This protein binds this small molecule.
Small molecule (SMILES): CC(=O)N[C@H]1[C@H](O[C@H]2[C@H](O)[C@@H](NC(C)=O)CO[C@@H]2CO)O[C@H](CO)[C@@H](O)[C@@H]1O

Binding-site contacts:
Ligand atom C4 contacts residue ASN203 of chain 1.C at 4.2 Å.
Ligand atom C2 contacts residue ASN203 of chain 1.C at 2.4 Å.
Ligand atom O7 contacts residue ILE168 of chain 1.C at 4.2 Å.
Ligand atom C1 contacts residue THR205 of chain 1.C at 3.5 Å.
Ligand atom C7 contacts residue ILE168 of chain 1.C at 3.7 Å (hydrophobic).
Ligand atom N2 contacts residue ILE168 of chain 1.C at 3.6 Å.
Ligand atom C5 contacts residue ASN203 of chain 1.C at 3.6 Å.
Ligand atom C6 contacts residue GLU206 of chain 1.C at 3.7 Å.
Ligand atom O7 contacts residue THR205 of chain 1.C at 3.9 Å.
Ligand atom O7 contacts residue ASN203 of chain 1.C at 3.6 Å.
Ligand atom N2 contacts residue ASN203 of chain 1.C at 3.0 Å (h-bond).
Ligand atom C8 contacts residue ILE168 of chain 1.C at 3.8 Å (hydrophobic).
Ligand atom O7 contacts residue GLN201 of chain 1.C at 3.7 Å.
Ligand atom O7 contacts residue LYS241 of chain 1.C at 3.7 Å.
Ligand atom C5 contacts residue THR205 of chain 1.C at 3.6 Å.
Ligand atom C1 contacts residue ILE168 of chain 1.C at 4.4 Å (hydrophobic).
Ligand atom C7 contacts residue ASN203 of chain 1.C at 3.6 Å.
Ligand atom C6 contacts residue THR205 of chain 1.C at 3.9 Å.
Ligand atom O5 contacts residue THR205 of chain 1.C at 3.6 Å.
Ligand atom C3 contacts residue ASN203 of chain 1.C at 3.8 Å.
Ligand atom O5 contacts residue ASN203 of chain 1.C at 2.3 Å (h-bond).
Ligand atom C1 contacts residue ASN203 of chain 1.C at 1.4 Å.
Ligand atom O6 contacts residue GLU206 of chain 1.C at 3.0 Å (salt-bridge).

Sequence of chain 1.C:
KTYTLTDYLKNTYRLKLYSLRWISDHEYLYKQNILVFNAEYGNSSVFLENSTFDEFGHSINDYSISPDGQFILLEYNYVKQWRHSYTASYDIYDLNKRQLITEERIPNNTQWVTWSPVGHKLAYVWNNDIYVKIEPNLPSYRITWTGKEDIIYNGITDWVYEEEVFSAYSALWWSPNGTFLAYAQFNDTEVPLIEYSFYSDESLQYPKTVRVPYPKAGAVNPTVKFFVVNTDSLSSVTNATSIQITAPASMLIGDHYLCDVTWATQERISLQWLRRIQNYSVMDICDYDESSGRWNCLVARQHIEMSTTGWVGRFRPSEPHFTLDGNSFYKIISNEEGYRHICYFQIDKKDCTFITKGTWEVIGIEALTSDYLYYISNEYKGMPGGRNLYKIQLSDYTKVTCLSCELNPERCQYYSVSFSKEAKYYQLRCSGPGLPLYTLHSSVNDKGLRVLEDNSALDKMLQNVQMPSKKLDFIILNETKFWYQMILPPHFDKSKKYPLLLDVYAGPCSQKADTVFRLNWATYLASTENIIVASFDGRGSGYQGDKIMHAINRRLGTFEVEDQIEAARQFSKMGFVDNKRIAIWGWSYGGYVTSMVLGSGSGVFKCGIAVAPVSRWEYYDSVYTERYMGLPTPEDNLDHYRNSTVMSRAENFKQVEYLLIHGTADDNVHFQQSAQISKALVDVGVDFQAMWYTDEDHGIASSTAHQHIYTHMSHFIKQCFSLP